Sequence of chain 1.C:
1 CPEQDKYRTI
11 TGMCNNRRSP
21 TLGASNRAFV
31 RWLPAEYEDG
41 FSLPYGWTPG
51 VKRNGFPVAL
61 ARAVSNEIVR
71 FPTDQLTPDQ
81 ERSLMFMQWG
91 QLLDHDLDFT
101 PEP

A protein and the small-molecule ligand that binds it are described below.
Small molecule (SMILES): Cn1ccc(-c2cccc(COc3cc(N)nc4nn[nH]c34)c2)n1

Binding-site contacts:
Ligand atom C10 contacts residue ARG128 of chain 1.D at 4.0 Å.
Ligand atom C13 contacts residue ARG128 of chain 1.D at 3.4 Å.
Ligand atom C07 contacts residue PHE99 of chain 1.C at 3.9 Å (hydrophobic).
Ligand atom O24 contacts residue PHE296 of chain 1.D at 3.6 Å.
Ligand atom N21 contacts residue ARG128 of chain 1.D at 3.9 Å.
Ligand atom C16 contacts residue PHE296 of chain 1.D at 3.8 Å (hydrophobic).
Ligand atom N20 contacts residue GLN91 of chain 1.C at 3.1 Å (h-bond).
Ligand atom C01 contacts residue PHE255 of chain 1.D at 3.7 Å (hydrophobic).
Ligand atom C01 contacts residue ARG128 of chain 1.D at 3.7 Å.
Ligand atom N23 contacts residue HEM1 of chain 1.FA at 2.7 Å (h-bond).
Ligand atom C12 contacts residue THR127 of chain 1.D at 4.1 Å.
Ligand atom N22 contacts residue THR127 of chain 1.D at 3.9 Å.
Ligand atom C10 contacts residue HEM1 of chain 1.FA at 3.4 Å.
Ligand atom O24 contacts residue HEM1 of chain 1.FA at 3.5 Å.
Ligand atom N17 contacts residue HEM1 of chain 1.FA at 3.2 Å.
Ligand atom C06 contacts residue HEM1 of chain 1.FA at 3.4 Å.
Ligand atom N23 contacts residue PHE99 of chain 1.C at 3.5 Å.
Ligand atom C02 contacts residue THR127 of chain 1.D at 3.1 Å.
Ligand atom N18 contacts residue THR127 of chain 1.D at 3.0 Å (h-bond).
Ligand atom C14 contacts residue ARG128 of chain 1.D at 3.7 Å.
Ligand atom C04 contacts residue PHE99 of chain 1.C at 4.0 Å (hydrophobic).
Ligand atom C01 contacts residue THR127 of chain 1.D at 3.4 Å.
Ligand atom N19 contacts residue HEM1 of chain 1.FA at 3.2 Å.
Ligand atom N20 contacts residue HIS95 of chain 1.C at 3.4 Å (h-bond).
Ligand atom C03 contacts residue ARG128 of chain 1.D at 3.9 Å.
Ligand atom N20 contacts residue HEM1 of chain 1.FA at 3.4 Å.
Ligand atom N19 contacts residue ARG128 of chain 1.D at 3.1 Å (salt-bridge).
Ligand atom N18 contacts residue PHE99 of chain 1.C at 3.5 Å.
Ligand atom N21 contacts residue HEM1 of chain 1.FA at 3.3 Å (h-bond).
Ligand atom C13 contacts residue HEM1 of chain 1.FA at 3.2 Å.
Ligand atom N21 contacts residue HIS95 of chain 1.C at 3.0 Å (h-bond).
Ligand atom C03 contacts residue PHE255 of chain 1.D at 3.4 Å (hydrophobic).
Ligand atom C15 contacts residue THR127 of chain 1.D at 4.0 Å.
Ligand atom C12 contacts residue PHE99 of chain 1.C at 3.8 Å (hydrophobic).
Ligand atom C13 contacts residue HIS95 of chain 1.C at 4.0 Å.
Ligand atom C14 contacts residue HEM1 of chain 1.FA at 3.4 Å.
Ligand atom N17 contacts residue GLU131 of chain 1.D at 3.5 Å.
Ligand atom C11 contacts residue HEM1 of chain 1.FA at 3.5 Å.
Ligand atom C14 contacts residue PHE99 of chain 1.C at 4.1 Å (hydrophobic).
Ligand atom N22 contacts residue PHE99 of chain 1.C at 3.6 Å.

Sequence of chain 1.D:
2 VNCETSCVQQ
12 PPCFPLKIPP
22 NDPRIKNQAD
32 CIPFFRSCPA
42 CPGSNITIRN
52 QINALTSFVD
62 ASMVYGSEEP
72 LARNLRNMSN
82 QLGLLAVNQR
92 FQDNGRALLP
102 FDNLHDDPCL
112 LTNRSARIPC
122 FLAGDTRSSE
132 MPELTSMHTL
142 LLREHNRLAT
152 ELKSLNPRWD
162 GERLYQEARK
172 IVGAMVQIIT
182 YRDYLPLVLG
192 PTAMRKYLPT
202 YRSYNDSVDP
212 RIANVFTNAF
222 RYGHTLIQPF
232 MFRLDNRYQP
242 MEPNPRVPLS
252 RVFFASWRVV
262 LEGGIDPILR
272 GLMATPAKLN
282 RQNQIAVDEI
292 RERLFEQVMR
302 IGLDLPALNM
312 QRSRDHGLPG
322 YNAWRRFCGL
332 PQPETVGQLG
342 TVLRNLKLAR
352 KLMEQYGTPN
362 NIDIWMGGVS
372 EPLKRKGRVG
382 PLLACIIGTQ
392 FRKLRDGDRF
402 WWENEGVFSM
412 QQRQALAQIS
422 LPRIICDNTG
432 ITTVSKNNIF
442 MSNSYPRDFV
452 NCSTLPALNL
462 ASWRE